A small-molecule ligand and the protein it binds are described below.
Small molecule (SMILES): COc1cc(C[C@@H](CO)[C@H](CO)Cc2ccc(O)c(OC)c2)ccc1O

Binding-site contacts:
Ligand atom C15 contacts residue NDP1 of chain 1.P at 3.8 Å.
Ligand atom C25 contacts residue ALA164 of chain 1.E at 3.6 Å (hydrophobic).
Ligand atom O01 contacts residue HIS276 of chain 1.E at 3.4 Å.
Ligand atom C26 contacts residue THR179 of chain 1.E at 3.2 Å.
Ligand atom C19 contacts residue MET125 of chain 1.E at 3.7 Å (hydrophobic).
Ligand atom C25 contacts residue MET125 of chain 1.E at 3.1 Å (hydrophobic).
Ligand atom O05 contacts residue MET125 of chain 1.E at 3.3 Å (h-bond).
Ligand atom C09 contacts residue NDP1 of chain 1.P at 3.8 Å.
Ligand atom C24 contacts residue GLY178 of chain 1.E at 4.0 Å.
Ligand atom C13 contacts residue NDP1 of chain 1.P at 3.6 Å.
Ligand atom O04 contacts residue TYR169 of chain 1.E at 3.7 Å.
Ligand atom O05 contacts residue GLY124 of chain 1.E at 3.7 Å.
Ligand atom O06 contacts residue GLY178 of chain 1.E at 2.6 Å (h-bond).
Ligand atom C11 contacts residue HIS276 of chain 1.E at 3.3 Å.
Ligand atom O05 contacts residue LYS144 of chain 1.E at 2.7 Å (salt-bridge).
Ligand atom O02 contacts residue NDP1 of chain 1.P at 2.8 Å.
Ligand atom C26 contacts residue LEU180 of chain 1.E at 4.0 Å (hydrophobic).
Ligand atom O04 contacts residue ASN173 of chain 1.E at 3.3 Å (h-bond).
Ligand atom C21 contacts residue NDP1 of chain 1.P at 3.0 Å.
Ligand atom O04 contacts residue THR179 of chain 1.E at 3.8 Å.
Ligand atom C09 contacts residue PHE170 of chain 1.E at 3.9 Å (hydrophobic).
Ligand atom O05 contacts residue GLU122 of chain 1.E at 3.7 Å.
Ligand atom C26 contacts residue ASN173 of chain 1.E at 3.6 Å.
Ligand atom C25 contacts residue NDP1 of chain 1.P at 3.9 Å.
Ligand atom C22 contacts residue ALA272 of chain 1.E at 2.9 Å (hydrophobic).
Ligand atom C25 contacts residue GLY124 of chain 1.E at 3.6 Å.
Ligand atom O03 contacts residue GLY124 of chain 1.E at 3.4 Å.
Ligand atom C26 contacts residue VAL46 of chain 1.D at 3.8 Å (hydrophobic).
Ligand atom C25 contacts residue ILE280 of chain 1.E at 3.7 Å (hydrophobic).
Ligand atom C23 contacts residue LYS144 of chain 1.E at 3.8 Å.
Ligand atom C17 contacts residue NDP1 of chain 1.P at 3.2 Å.
Ligand atom O04 contacts residue GLN176 of chain 1.E at 3.8 Å.
Ligand atom C19 contacts residue NDP1 of chain 1.P at 3.6 Å.
Ligand atom C23 contacts residue NDP1 of chain 1.P at 3.2 Å.
Ligand atom C10 contacts residue PHE170 of chain 1.E at 3.7 Å (hydrophobic).
Ligand atom C12 contacts residue NDP1 of chain 1.P at 3.3 Å.
Ligand atom O03 contacts residue MET125 of chain 1.E at 2.5 Å (h-bond).
Ligand atom O06 contacts residue MET177 of chain 1.E at 3.5 Å.
Ligand atom O05 contacts residue NDP1 of chain 1.P at 3.9 Å.
Ligand atom C18 contacts residue ALA272 of chain 1.E at 3.4 Å (hydrophobic).

Sequence of chain 1.D:
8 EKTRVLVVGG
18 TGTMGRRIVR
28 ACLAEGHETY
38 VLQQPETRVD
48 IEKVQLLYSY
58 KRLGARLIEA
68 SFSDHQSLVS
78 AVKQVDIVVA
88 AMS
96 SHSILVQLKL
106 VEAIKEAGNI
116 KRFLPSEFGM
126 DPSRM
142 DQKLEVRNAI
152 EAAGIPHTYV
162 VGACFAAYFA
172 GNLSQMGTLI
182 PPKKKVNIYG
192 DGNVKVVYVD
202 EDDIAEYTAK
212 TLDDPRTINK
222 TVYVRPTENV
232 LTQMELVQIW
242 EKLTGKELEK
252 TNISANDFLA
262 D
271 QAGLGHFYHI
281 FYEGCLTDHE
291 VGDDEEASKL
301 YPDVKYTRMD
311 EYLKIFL

Sequence of chain 1.E:
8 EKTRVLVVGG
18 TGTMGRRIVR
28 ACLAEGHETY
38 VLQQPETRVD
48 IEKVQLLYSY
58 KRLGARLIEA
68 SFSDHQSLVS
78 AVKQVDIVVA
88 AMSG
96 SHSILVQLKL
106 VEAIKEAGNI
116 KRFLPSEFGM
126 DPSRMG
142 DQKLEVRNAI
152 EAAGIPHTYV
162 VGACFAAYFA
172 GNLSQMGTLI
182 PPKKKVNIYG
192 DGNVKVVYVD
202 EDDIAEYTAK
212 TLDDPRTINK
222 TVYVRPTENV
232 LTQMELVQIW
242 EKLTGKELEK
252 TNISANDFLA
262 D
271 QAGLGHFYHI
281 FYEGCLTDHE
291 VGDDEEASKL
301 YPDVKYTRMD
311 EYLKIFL